Sequence of chain 1.A:
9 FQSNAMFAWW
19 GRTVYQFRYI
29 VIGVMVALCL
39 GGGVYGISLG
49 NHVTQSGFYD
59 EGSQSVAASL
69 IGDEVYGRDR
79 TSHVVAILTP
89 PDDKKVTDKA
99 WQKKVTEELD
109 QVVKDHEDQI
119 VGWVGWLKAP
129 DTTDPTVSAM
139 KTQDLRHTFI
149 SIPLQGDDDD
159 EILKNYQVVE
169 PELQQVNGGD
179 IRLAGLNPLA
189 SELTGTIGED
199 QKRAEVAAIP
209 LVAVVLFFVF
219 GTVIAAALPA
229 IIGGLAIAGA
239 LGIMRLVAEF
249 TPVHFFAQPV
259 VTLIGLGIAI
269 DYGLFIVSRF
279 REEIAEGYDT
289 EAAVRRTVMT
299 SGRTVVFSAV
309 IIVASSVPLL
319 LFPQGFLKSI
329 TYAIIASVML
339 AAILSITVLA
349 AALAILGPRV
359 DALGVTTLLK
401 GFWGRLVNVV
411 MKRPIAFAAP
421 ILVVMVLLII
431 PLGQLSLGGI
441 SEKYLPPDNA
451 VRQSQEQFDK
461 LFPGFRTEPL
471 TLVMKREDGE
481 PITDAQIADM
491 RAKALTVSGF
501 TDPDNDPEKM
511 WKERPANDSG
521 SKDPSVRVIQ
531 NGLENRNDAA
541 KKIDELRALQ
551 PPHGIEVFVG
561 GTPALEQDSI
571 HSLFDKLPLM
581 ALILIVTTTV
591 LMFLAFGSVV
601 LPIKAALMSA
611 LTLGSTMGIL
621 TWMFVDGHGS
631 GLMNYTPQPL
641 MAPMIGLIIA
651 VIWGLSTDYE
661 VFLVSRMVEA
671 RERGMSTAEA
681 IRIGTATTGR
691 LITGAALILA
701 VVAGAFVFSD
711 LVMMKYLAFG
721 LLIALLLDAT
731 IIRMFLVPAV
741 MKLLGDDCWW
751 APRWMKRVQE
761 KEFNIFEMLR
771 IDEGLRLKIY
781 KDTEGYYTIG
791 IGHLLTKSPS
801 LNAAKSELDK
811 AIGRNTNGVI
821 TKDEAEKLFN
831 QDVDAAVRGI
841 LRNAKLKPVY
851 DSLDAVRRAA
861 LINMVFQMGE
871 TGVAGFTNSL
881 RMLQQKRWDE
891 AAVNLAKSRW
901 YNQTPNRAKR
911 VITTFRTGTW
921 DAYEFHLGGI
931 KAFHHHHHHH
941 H

Binding-site contacts:
Ligand atom OAN contacts residue VAL135 of chain 1.A at 3.2 Å.
Ligand atom CBI contacts residue LEU184 of chain 1.A at 3.7 Å (hydrophobic).
Ligand atom O4 contacts residue MET138 of chain 1.A at 3.6 Å.
Ligand atom O1 contacts residue VAL122 of chain 1.A at 4.1 Å.
Ligand atom CBH contacts residue LEU184 of chain 1.A at 3.7 Å (hydrophobic).
Ligand atom CBB contacts residue VAL83 of chain 1.A at 3.6 Å (hydrophobic).
Ligand atom CBE contacts residue ARG466 of chain 1.A at 3.8 Å.
Ligand atom CBF contacts residue GLN455 of chain 1.A at 3.9 Å.
Ligand atom CBH contacts residue GLN455 of chain 1.A at 3.9 Å.
Ligand atom O4 contacts residue VAL135 of chain 1.A at 2.5 Å.
Ligand atom CBH contacts residue LEU187 of chain 1.A at 4.0 Å (hydrophobic).
Ligand atom OAQ contacts residue ASP132 of chain 1.A at 3.1 Å (salt-bridge).
Ligand atom CAZ contacts residue PHE147 of chain 1.A at 3.9 Å (hydrophobic).
Ligand atom CBA contacts residue THR79 of chain 1.A at 3.7 Å.
Ligand atom CAO contacts residue VAL135 of chain 1.A at 3.7 Å (hydrophobic).
Ligand atom CBH contacts residue GLY183 of chain 1.A at 3.8 Å.
Ligand atom CBC contacts residue PHE465 of chain 1.A at 4.1 Å (hydrophobic).
Ligand atom CBG contacts residue GLN455 of chain 1.A at 4.0 Å.
Ligand atom CBC contacts residue SER80 of chain 1.A at 3.7 Å.
Ligand atom CBI contacts residue ARG466 of chain 1.A at 3.8 Å.
Ligand atom CAP contacts residue ASP132 of chain 1.A at 3.7 Å.
Ligand atom O3 contacts residue THR134 of chain 1.A at 3.8 Å.
Ligand atom CBI contacts residue LEU187 of chain 1.A at 3.8 Å (hydrophobic).
Ligand atom CAY contacts residue THR79 of chain 1.A at 4.1 Å.
Ligand atom CAZ contacts residue THR79 of chain 1.A at 3.9 Å.
Ligand atom CBD contacts residue SER80 of chain 1.A at 4.0 Å.
Ligand atom C3 contacts residue THR134 of chain 1.A at 4.1 Å.
Ligand atom C5 contacts residue VAL122 of chain 1.A at 4.0 Å (hydrophobic).
Ligand atom CBB contacts residue THR79 of chain 1.A at 3.8 Å.
Ligand atom CBF contacts residue GLY183 of chain 1.A at 3.7 Å.
Ligand atom CBF contacts residue SER80 of chain 1.A at 4.0 Å.
Ligand atom CBG contacts residue ARG466 of chain 1.A at 3.7 Å.
Ligand atom C4 contacts residue VAL135 of chain 1.A at 3.5 Å (hydrophobic).
Ligand atom CBD contacts residue VAL83 of chain 1.A at 3.6 Å (hydrophobic).
Ligand atom O5 contacts residue VAL122 of chain 1.A at 3.8 Å.
Ligand atom CBB contacts residue PHE458 of chain 1.A at 4.0 Å (hydrophobic).
Ligand atom C4 contacts residue THR134 of chain 1.A at 4.0 Å.
Ligand atom C3 contacts residue VAL135 of chain 1.A at 4.1 Å (hydrophobic).
Ligand atom CAO contacts residue ASP132 of chain 1.A at 3.9 Å.
Ligand atom CBD contacts residue PHE458 of chain 1.A at 3.9 Å (hydrophobic).

The protein below binds the small molecule below.
Small molecule (SMILES): CCCCCCCCCCCCOC[C@H]1O[C@H](O[C@H]2O[C@H](CO)[C@@H](O)[C@H](O)[C@H]2O)[C@H](O)[C@@H](O)[C@@H]1O